Sequence of chain 1.B:
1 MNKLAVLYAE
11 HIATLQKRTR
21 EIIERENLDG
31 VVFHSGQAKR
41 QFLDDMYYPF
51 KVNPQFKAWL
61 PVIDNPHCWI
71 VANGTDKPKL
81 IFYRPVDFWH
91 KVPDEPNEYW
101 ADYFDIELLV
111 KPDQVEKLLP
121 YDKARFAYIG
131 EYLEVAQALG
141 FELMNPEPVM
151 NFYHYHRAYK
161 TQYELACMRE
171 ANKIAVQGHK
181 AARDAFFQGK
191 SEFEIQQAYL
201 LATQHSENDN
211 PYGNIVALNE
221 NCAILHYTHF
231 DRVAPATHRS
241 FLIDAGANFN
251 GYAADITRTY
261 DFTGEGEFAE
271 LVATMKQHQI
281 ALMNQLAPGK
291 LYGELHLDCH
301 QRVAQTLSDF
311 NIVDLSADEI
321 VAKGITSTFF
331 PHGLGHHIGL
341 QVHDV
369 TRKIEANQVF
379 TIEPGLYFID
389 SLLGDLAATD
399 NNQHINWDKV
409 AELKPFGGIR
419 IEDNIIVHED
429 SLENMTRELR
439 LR

Binding-site contacts:
Ligand atom O contacts residue GLU420 of chain 1.B at 3.4 Å (salt-bridge).
Ligand atom OXT contacts residue HIS336 of chain 1.B at 3.6 Å.
Ligand atom O2 contacts residue TYR212 of chain 1.B at 3.4 Å.
Ligand atom O2 contacts residue ASP244 of chain 1.B at 3.4 Å (salt-bridge).
Ligand atom O contacts residue HIS336 of chain 1.B at 4.4 Å.
Ligand atom C contacts residue ASP244 of chain 1.B at 4.0 Å.
Ligand atom CA contacts residue MN1 of chain 1.I at 3.1 Å.
Ligand atom C contacts residue GLU381 of chain 1.B at 3.6 Å.
Ligand atom OXT contacts residue ASP255 of chain 1.B at 3.8 Å.
Ligand atom O contacts residue ASP244 of chain 1.B at 3.2 Å (salt-bridge).
Ligand atom O contacts residue MN1 of chain 1.H at 2.4 Å.
Ligand atom CA contacts residue ASP244 of chain 1.B at 3.8 Å.
Ligand atom CA contacts residue ASP255 of chain 1.B at 3.9 Å.
Ligand atom CA contacts residue MN1 of chain 1.H at 3.9 Å.
Ligand atom O contacts residue GLU381 of chain 1.B at 2.7 Å (salt-bridge).
Ligand atom O2 contacts residue ASP255 of chain 1.B at 2.9 Å (salt-bridge).
Ligand atom OXT contacts residue HIS343 of chain 1.B at 2.9 Å (h-bond).
Ligand atom OXT contacts residue GLU381 of chain 1.B at 3.6 Å.
Ligand atom OXT contacts residue MN1 of chain 1.I at 4.0 Å.
Ligand atom O2 contacts residue MN1 of chain 1.H at 4.1 Å.
Ligand atom O contacts residue MN1 of chain 1.I at 2.1 Å.
Ligand atom OXT contacts residue MN1 of chain 1.H at 2.7 Å.
Ligand atom C contacts residue MN1 of chain 1.H at 2.7 Å.
Ligand atom C contacts residue HIS343 of chain 1.B at 3.9 Å.
Ligand atom O contacts residue ASP255 of chain 1.B at 3.4 Å (salt-bridge).
Ligand atom C contacts residue GLU420 of chain 1.B at 4.4 Å.
Ligand atom O2 contacts residue MN1 of chain 1.I at 2.5 Å.
Ligand atom C contacts residue ASP255 of chain 1.B at 3.5 Å.
Ligand atom CA contacts residue HIS343 of chain 1.B at 4.2 Å.
Ligand atom C contacts residue MN1 of chain 1.I at 2.9 Å.
Ligand atom C contacts residue HIS336 of chain 1.B at 4.3 Å.

This small molecule binds to this protein.
Small molecule (SMILES): O=C(O)CO